Binding-site contacts:
Ligand atom C5 contacts residue ASP322 of chain 1.E at 4.1 Å.
Ligand atom C3 contacts residue ASN326 of chain 1.E at 3.8 Å.
Ligand atom C8 contacts residue ASN326 of chain 1.E at 4.3 Å.
Ligand atom C5 contacts residue ASN326 of chain 1.E at 3.7 Å.
Ligand atom C4 contacts residue ASN326 of chain 1.E at 4.3 Å.
Ligand atom O7 contacts residue ASN326 of chain 1.E at 3.2 Å (h-bond).
Ligand atom O5 contacts residue ASN326 of chain 1.E at 2.4 Å (h-bond).
Ligand atom C6 contacts residue ASP322 of chain 1.E at 4.3 Å.
Ligand atom C1 contacts residue ASN326 of chain 1.E at 1.4 Å.
Ligand atom N2 contacts residue ASN326 of chain 1.E at 2.8 Å (h-bond).
Ligand atom C2 contacts residue ASN326 of chain 1.E at 2.5 Å.
Ligand atom C7 contacts residue ASN326 of chain 1.E at 3.2 Å.

Sequence of chain 1.E:
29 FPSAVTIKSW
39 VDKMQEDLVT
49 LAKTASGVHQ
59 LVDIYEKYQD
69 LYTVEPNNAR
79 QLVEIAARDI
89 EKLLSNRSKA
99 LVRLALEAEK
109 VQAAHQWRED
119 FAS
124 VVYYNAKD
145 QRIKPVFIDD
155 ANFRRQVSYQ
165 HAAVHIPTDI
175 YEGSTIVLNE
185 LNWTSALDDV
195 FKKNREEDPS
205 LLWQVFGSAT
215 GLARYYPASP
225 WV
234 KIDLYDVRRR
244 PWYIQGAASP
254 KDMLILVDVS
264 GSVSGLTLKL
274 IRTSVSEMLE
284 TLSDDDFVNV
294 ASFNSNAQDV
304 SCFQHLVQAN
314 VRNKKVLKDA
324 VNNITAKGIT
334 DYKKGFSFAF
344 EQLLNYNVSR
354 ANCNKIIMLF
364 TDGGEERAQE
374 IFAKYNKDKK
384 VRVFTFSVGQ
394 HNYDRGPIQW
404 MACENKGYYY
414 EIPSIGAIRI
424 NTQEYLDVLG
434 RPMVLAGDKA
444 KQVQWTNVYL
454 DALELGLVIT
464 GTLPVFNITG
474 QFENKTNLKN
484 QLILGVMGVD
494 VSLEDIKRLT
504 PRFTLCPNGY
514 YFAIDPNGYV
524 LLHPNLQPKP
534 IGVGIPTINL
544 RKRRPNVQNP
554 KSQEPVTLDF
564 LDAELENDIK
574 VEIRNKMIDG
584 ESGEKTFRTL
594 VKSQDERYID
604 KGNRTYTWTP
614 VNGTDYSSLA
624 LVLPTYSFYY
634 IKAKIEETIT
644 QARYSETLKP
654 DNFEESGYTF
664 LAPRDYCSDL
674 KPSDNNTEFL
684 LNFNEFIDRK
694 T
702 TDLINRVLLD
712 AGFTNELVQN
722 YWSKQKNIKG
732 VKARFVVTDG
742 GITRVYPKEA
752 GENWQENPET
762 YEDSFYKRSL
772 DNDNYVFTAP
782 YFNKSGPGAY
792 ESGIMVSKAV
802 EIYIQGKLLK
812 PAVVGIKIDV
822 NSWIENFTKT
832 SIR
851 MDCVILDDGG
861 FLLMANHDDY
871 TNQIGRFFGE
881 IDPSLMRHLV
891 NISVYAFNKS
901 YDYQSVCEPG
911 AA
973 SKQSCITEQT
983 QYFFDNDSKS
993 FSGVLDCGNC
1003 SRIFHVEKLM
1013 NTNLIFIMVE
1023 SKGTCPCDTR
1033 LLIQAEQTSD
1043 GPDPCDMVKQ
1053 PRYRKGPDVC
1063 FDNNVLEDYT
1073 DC

This small molecule binds to this protein.
Small molecule (SMILES): CC(=O)N[C@@H]1[C@@H](O)[C@H](O)[C@@H](CO)O[C@H]1O